A small-molecule ligand and the protein it binds are described below.
Small molecule (SMILES): CC(=O)N[C@H]1[C@H](O[C@H]2[C@H](O)[C@@H](NC(C)=O)CO[C@@H]2CO)O[C@H](CO)[C@@H](O[C@@H]2O[C@H](CO[C@H]3O[C@H](CO)[C@@H](O)[C@H](O[C@H]4O[C@H](CO)[C@@H](O)[C@H](O)[C@@H]4O)[C@@H]3O)[C@@H](O)[C@H](O[C@H]3O[C@H](CO)[C@@H](O)[C@H](O)[C@@H]3O[C@H]3O[C@H](CO)[C@@H](O)[C@H](O)[C@@H]3O[C@H]3O[C@H](CO)[C@@H](O)[C@H](O)[C@@H]3O)[C@@H]2O)[C@@H]1O

Sequence of chain 1.B:
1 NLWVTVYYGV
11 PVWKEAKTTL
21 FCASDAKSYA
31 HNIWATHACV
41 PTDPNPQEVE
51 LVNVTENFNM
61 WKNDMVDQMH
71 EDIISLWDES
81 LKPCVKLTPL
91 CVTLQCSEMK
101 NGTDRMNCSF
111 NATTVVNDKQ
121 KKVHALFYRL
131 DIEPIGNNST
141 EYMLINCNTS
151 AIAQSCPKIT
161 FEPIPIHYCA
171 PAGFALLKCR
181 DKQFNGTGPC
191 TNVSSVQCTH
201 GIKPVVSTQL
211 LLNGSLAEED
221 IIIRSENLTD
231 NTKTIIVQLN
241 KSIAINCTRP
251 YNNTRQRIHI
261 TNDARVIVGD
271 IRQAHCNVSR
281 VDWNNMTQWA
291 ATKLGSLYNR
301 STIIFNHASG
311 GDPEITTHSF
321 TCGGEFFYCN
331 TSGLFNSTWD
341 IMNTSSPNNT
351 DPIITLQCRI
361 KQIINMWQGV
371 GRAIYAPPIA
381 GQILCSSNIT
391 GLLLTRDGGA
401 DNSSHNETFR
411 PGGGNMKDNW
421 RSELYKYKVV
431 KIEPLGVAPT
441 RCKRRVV

Sequence of chain 1.Q:
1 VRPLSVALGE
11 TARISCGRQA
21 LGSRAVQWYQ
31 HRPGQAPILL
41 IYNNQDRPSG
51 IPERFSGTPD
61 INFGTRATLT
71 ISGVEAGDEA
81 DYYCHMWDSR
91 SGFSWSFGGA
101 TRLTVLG

Binding-site contacts:
Ligand atom O4 contacts residue ASN43 of chain 1.Q at 3.5 Å (h-bond).
Ligand atom C7 contacts residue ASN277 of chain 1.B at 3.2 Å.
Ligand atom N2 contacts residue HIS275 of chain 1.B at 3.4 Å (h-bond).
Ligand atom O6 contacts residue SER23 of chain 1.Q at 3.1 Å (h-bond).
Ligand atom C3 contacts residue GLN45 of chain 1.Q at 2.0 Å.
Ligand atom O3 contacts residue ASN44 of chain 1.Q at 3.0 Å (h-bond).
Ligand atom O5 contacts residue ILE353 of chain 1.B at 3.5 Å.
Ligand atom O3 contacts residue ASP60 of chain 1.Q at 2.8 Å (salt-bridge).
Ligand atom C4 contacts residue ASP60 of chain 1.Q at 3.6 Å.
Ligand atom O3 contacts residue GLN45 of chain 1.Q at 2.1 Å (h-bond).
Ligand atom O5 contacts residue ASN277 of chain 1.B at 2.4 Å (h-bond).
Ligand atom C4 contacts residue ASN44 of chain 1.Q at 3.4 Å.
Ligand atom C1 contacts residue GLN45 of chain 1.Q at 3.4 Å.
Ligand atom O4 contacts residue ASN44 of chain 1.Q at 2.5 Å (h-bond).
Ligand atom C5 contacts residue ASN277 of chain 1.B at 3.7 Å.
Ligand atom O3 contacts residue GLY106 of chain 1.N at 3.6 Å.
Ligand atom C1 contacts residue ASN277 of chain 1.B at 1.4 Å.
Ligand atom O4 contacts residue VAL107 of chain 1.N at 3.4 Å.
Ligand atom C2 contacts residue GLY106 of chain 1.N at 3.7 Å.
Ligand atom O7 contacts residue ASN277 of chain 1.B at 3.4 Å (h-bond).
Ligand atom C1 contacts residue HIS275 of chain 1.B at 3.6 Å.
Ligand atom C2 contacts residue ASN277 of chain 1.B at 2.4 Å.
Ligand atom C4 contacts residue GLY106 of chain 1.N at 3.4 Å.
Ligand atom O5 contacts residue ARG103 of chain 1.N at 3.0 Å (salt-bridge).
Ligand atom C3 contacts residue HIS275 of chain 1.B at 3.5 Å.
Ligand atom O2 contacts residue ASP60 of chain 1.Q at 3.6 Å.
Ligand atom N2 contacts residue ASN277 of chain 1.B at 2.8 Å (h-bond).
Ligand atom O6 contacts residue ARG103 of chain 1.N at 2.5 Å (salt-bridge).
Ligand atom C2 contacts residue GLN45 of chain 1.Q at 2.4 Å.
Ligand atom O6 contacts residue TYR105 of chain 1.N at 3.0 Å (h-bond).
Ligand atom C3 contacts residue ILE104 of chain 1.N at 3.4 Å (hydrophobic).
Ligand atom C1 contacts residue ARG103 of chain 1.N at 3.6 Å.
Ligand atom O2 contacts residue GLN45 of chain 1.Q at 3.2 Å (h-bond).
Ligand atom C4 contacts residue GLN45 of chain 1.Q at 3.5 Å.
Ligand atom O3 contacts residue PRO59 of chain 1.Q at 3.5 Å.
Ligand atom O6 contacts residue GLY106 of chain 1.N at 3.5 Å (h-bond).
Ligand atom C3 contacts residue ASN44 of chain 1.Q at 3.3 Å.
Ligand atom C3 contacts residue ASP60 of chain 1.Q at 3.6 Å.
Ligand atom O7 contacts residue VAL108 of chain 1.N at 3.1 Å (h-bond).
Ligand atom O7 contacts residue VAL107 of chain 1.N at 3.4 Å.

Sequence of chain 1.N:
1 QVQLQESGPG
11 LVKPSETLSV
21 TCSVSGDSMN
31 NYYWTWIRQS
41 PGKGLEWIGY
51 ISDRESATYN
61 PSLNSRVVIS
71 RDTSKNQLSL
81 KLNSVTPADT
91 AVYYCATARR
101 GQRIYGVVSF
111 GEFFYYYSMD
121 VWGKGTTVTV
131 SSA